A protein and the small-molecule ligand that binds it are described below.
Small molecule (SMILES): Nc1ncnc2c1ncn2[C@H]1C[C@H](O)[C@@H](CO[P](=O)(O)O[P](=O)(O)OP(=O)(O)O)O1

Sequence of chain 1.A:
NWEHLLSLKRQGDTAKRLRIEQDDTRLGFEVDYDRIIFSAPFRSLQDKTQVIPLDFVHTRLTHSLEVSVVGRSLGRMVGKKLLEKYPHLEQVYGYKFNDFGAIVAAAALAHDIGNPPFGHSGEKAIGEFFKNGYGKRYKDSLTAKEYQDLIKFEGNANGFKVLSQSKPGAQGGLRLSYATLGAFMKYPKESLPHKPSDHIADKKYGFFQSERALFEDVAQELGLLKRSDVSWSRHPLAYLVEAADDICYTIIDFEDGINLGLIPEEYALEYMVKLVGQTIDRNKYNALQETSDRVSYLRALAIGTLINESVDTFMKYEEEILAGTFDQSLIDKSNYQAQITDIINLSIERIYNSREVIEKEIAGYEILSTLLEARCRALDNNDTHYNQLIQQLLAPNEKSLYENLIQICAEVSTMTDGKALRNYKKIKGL

Sequence of chain 1.B:
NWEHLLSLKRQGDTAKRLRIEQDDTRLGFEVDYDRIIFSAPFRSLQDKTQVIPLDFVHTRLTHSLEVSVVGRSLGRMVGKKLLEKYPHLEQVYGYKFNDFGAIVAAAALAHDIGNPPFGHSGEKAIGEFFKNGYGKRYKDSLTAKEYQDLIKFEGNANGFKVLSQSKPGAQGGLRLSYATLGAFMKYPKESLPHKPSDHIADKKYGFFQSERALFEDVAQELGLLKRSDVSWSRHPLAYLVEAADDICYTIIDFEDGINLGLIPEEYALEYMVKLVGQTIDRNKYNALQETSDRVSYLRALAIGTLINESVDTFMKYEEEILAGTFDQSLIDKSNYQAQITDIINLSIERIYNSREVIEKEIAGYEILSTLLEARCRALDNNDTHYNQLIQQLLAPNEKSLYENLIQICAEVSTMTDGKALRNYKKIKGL

Binding-site contacts:
Ligand atom O2B contacts residue LEU331 of chain 1.B at 3.6 Å.
Ligand atom C8 contacts residue ILE333 of chain 1.B at 4.0 Å (hydrophobic).
Ligand atom O2B contacts residue ALA330 of chain 1.B at 4.0 Å.
Ligand atom C8 contacts residue ALA330 of chain 1.B at 3.4 Å (hydrophobic).
Ligand atom C6 contacts residue ARG50 of chain 1.A at 3.7 Å.
Ligand atom O1A contacts residue ARG59 of chain 1.A at 3.1 Å (salt-bridge).
Ligand atom C6 contacts residue ILE337 of chain 1.B at 3.7 Å (hydrophobic).
Ligand atom N3 contacts residue ASP58 of chain 1.A at 3.8 Å.
Ligand atom O2A contacts residue ARG50 of chain 1.A at 2.8 Å (salt-bridge).
Ligand atom C5' contacts residue ARG50 of chain 1.A at 3.9 Å.
Ligand atom C2' contacts residue ARG329 of chain 1.B at 4.0 Å.
Ligand atom C4 contacts residue ARG50 of chain 1.A at 3.9 Å.
Ligand atom C2' contacts residue ALA330 of chain 1.B at 3.6 Å (hydrophobic).
Ligand atom C2 contacts residue ASP58 of chain 1.A at 3.6 Å.
Ligand atom N9 contacts residue ILE333 of chain 1.B at 3.7 Å.
Ligand atom O3' contacts residue ARG329 of chain 1.B at 3.1 Å (salt-bridge).
Ligand atom O4' contacts residue PHE62 of chain 1.A at 3.6 Å.
Ligand atom C5' contacts residue ARG59 of chain 1.A at 4.0 Å.
Ligand atom C1' contacts residue PHE62 of chain 1.A at 4.0 Å (hydrophobic).
Ligand atom PA contacts residue ARG50 of chain 1.A at 3.5 Å.
Ligand atom C1' contacts residue ILE333 of chain 1.B at 4.0 Å (hydrophobic).
Ligand atom N1 contacts residue SER100 of chain 1.B at 3.2 Å (h-bond).
Ligand atom N6 contacts residue ARG50 of chain 1.A at 3.7 Å.
Ligand atom N6 contacts residue SER100 of chain 1.B at 4.0 Å.
Ligand atom C4 contacts residue ILE333 of chain 1.B at 4.0 Å (hydrophobic).
Ligand atom C6 contacts residue SER100 of chain 1.B at 4.0 Å.
Ligand atom O3' contacts residue ALA330 of chain 1.B at 2.6 Å.
Ligand atom C2 contacts residue SER100 of chain 1.B at 3.9 Å.
Ligand atom C5 contacts residue ARG50 of chain 1.A at 3.8 Å.
Ligand atom N1 contacts residue ARG50 of chain 1.A at 3.7 Å.
Ligand atom C8 contacts residue GLY334 of chain 1.B at 4.0 Å.
Ligand atom O5' contacts residue ARG50 of chain 1.A at 3.1 Å (salt-bridge).
Ligand atom O1A contacts residue VAL55 of chain 1.A at 4.0 Å.
Ligand atom N7 contacts residue GLY334 of chain 1.B at 3.6 Å.
Ligand atom N1 contacts residue ILE337 of chain 1.B at 3.5 Å.
Ligand atom N7 contacts residue ALA330 of chain 1.B at 4.1 Å.
Ligand atom C2 contacts residue ILE337 of chain 1.B at 3.8 Å (hydrophobic).
Ligand atom C3' contacts residue ALA330 of chain 1.B at 3.3 Å (hydrophobic).
Ligand atom O1B contacts residue ALA330 of chain 1.B at 3.7 Å.
Ligand atom O2A contacts residue VAL55 of chain 1.A at 3.9 Å.